Sequence of chain 1.B:
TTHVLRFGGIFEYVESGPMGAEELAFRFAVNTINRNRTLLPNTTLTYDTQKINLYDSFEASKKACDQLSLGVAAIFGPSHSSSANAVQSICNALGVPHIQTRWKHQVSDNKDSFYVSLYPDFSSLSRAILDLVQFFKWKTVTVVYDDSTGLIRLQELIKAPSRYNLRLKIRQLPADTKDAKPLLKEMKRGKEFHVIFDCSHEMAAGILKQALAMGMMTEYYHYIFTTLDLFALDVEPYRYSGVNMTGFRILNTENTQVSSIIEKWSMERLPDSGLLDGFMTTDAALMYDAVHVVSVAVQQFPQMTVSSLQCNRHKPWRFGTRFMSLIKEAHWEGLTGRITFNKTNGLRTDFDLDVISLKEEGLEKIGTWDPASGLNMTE

A protein and the small-molecule ligand that binds it are described below.
Small molecule (SMILES): CC(=O)N[C@@H]1[C@@H](O)[C@H](O)[C@@H](CO)O[C@H]1O

Binding-site contacts:
Ligand atom O7 contacts residue SER362 of chain 1.B at 3.1 Å (h-bond).
Ligand atom O5 contacts residue GLY242 of chain 1.B at 4.1 Å.
Ligand atom C7 contacts residue ASN244 of chain 1.B at 3.5 Å.
Ligand atom C8 contacts residue PHE136 of chain 1.B at 4.0 Å (hydrophobic).
Ligand atom O7 contacts residue LEU363 of chain 1.B at 4.5 Å.
Ligand atom C7 contacts residue SER362 of chain 1.B at 3.7 Å.
Ligand atom O7 contacts residue ASN244 of chain 1.B at 3.8 Å.
Ligand atom O5 contacts residue ASN244 of chain 1.B at 2.3 Å (h-bond).
Ligand atom C8 contacts residue SER362 of chain 1.B at 3.9 Å.
Ligand atom C2 contacts residue ASN244 of chain 1.B at 2.2 Å.
Ligand atom C5 contacts residue ASN244 of chain 1.B at 3.6 Å.
Ligand atom C4 contacts residue ASN244 of chain 1.B at 4.0 Å.
Ligand atom O5 contacts residue VAL243 of chain 1.B at 4.0 Å.
Ligand atom O6 contacts residue ASN244 of chain 1.B at 4.3 Å.
Ligand atom N2 contacts residue ASN244 of chain 1.B at 2.7 Å (h-bond).
Ligand atom C1 contacts residue ASN244 of chain 1.B at 1.4 Å.
Ligand atom O6 contacts residue GLY242 of chain 1.B at 3.1 Å.
Ligand atom C7 contacts residue LYS364 of chain 1.B at 4.0 Å.
Ligand atom O3 contacts residue LYS364 of chain 1.B at 3.6 Å.
Ligand atom C6 contacts residue GLY242 of chain 1.B at 3.8 Å.
Ligand atom O6 contacts residue VAL243 of chain 1.B at 3.5 Å (h-bond).
Ligand atom O7 contacts residue LYS364 of chain 1.B at 3.1 Å (salt-bridge).
Ligand atom C3 contacts residue ASN244 of chain 1.B at 3.6 Å.